Sequence of chain 1.E:
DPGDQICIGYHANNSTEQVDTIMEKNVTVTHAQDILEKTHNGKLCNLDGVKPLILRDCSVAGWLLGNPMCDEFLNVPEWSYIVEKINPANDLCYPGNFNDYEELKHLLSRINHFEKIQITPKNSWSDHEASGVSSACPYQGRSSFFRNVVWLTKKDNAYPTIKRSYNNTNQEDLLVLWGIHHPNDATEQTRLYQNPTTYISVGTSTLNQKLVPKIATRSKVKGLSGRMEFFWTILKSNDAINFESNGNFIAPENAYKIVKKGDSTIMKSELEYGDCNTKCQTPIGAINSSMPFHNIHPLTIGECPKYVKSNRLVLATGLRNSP

Binding-site contacts:
Ligand atom C4 contacts residue ASN168 of chain 1.E at 4.2 Å.
Ligand atom C8 contacts residue ALA241 of chain 1.E at 3.8 Å (hydrophobic).
Ligand atom O7 contacts residue ASN239 of chain 1.E at 4.4 Å.
Ligand atom C3 contacts residue ASN239 of chain 1.E at 4.0 Å.
Ligand atom O5 contacts residue ASN239 of chain 1.E at 3.7 Å.
Ligand atom C5 contacts residue ASN168 of chain 1.E at 3.6 Å.
Ligand atom C6 contacts residue ASN239 of chain 1.E at 3.7 Å.
Ligand atom O5 contacts residue ASN239 of chain 1.E at 4.0 Å.
Ligand atom C2 contacts residue ASN168 of chain 1.E at 2.3 Å.
Ligand atom C1 contacts residue ASN239 of chain 1.E at 3.9 Å.
Ligand atom C3 contacts residue ASN168 of chain 1.E at 3.7 Å.
Ligand atom O7 contacts residue ASN168 of chain 1.E at 4.1 Å.
Ligand atom C1 contacts residue ASN168 of chain 1.E at 1.4 Å.
Ligand atom C7 contacts residue ALA241 of chain 1.E at 4.3 Å (hydrophobic).
Ligand atom N2 contacts residue ASP240 of chain 1.E at 4.4 Å.
Ligand atom C5 contacts residue ASN239 of chain 1.E at 3.2 Å.
Ligand atom C8 contacts residue ASN239 of chain 1.E at 4.1 Å.
Ligand atom C8 contacts residue ASP240 of chain 1.E at 3.4 Å.
Ligand atom C4 contacts residue ASN239 of chain 1.E at 4.0 Å.
Ligand atom C8 contacts residue SER220 of chain 1.A at 3.7 Å.
Ligand atom O5 contacts residue ASN168 of chain 1.E at 2.4 Å (h-bond).
Ligand atom O4 contacts residue ASN239 of chain 1.E at 3.7 Å.
Ligand atom N2 contacts residue ASN168 of chain 1.E at 2.8 Å (h-bond).
Ligand atom C5 contacts residue ASN239 of chain 1.E at 4.3 Å.
Ligand atom C6 contacts residue ASN239 of chain 1.E at 4.1 Å.
Ligand atom C7 contacts residue ASN168 of chain 1.E at 3.7 Å.
Ligand atom C2 contacts residue ASN239 of chain 1.E at 3.9 Å.
Ligand atom C7 contacts residue ASN239 of chain 1.E at 4.1 Å.
Ligand atom N2 contacts residue ASN239 of chain 1.E at 3.2 Å (h-bond).

Sequence of chain 1.A:
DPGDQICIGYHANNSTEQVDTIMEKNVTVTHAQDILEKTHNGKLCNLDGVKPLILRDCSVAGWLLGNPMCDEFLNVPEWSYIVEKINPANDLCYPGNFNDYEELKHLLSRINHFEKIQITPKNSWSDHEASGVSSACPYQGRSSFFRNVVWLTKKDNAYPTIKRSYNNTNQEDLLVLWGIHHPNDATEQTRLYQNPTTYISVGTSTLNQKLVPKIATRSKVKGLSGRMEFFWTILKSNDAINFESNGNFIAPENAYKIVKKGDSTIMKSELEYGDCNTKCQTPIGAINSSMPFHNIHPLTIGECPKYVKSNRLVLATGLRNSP

A small-molecule ligand and the protein it binds are described below.
Small molecule (SMILES): CC(=O)N[C@H]1[C@H](O[C@H]2[C@H](O[C@H]3O[C@@H](C)[C@@H](O)[C@@H](O)[C@@H]3O)[C@@H](NC(C)=O)CO[C@@H]2CO)O[C@H](CO)[C@@H](O)[C@@H]1O